The protein below binds the small molecule below.
Small molecule (SMILES): CNS(=O)(=O)c1cccc2cnccc12

Binding-site contacts:
Ligand atom C1 contacts residue VAL60 of chain 1.A at 3.8 Å (hydrophobic).
Ligand atom C contacts residue GLU173 of chain 1.A at 3.2 Å.
Ligand atom C9 contacts residue GLU124 of chain 1.A at 3.3 Å.
Ligand atom C8 contacts residue PHE330 of chain 1.A at 3.6 Å (hydrophobic).
Ligand atom C7 contacts residue PHE330 of chain 1.A at 3.8 Å (hydrophobic).
Ligand atom O1 contacts residue VAL60 of chain 1.A at 3.9 Å.
Ligand atom N contacts residue LEU176 of chain 1.A at 3.9 Å.
Ligand atom C4 contacts residue MET123 of chain 1.A at 3.9 Å (hydrophobic).
Ligand atom C7 contacts residue LEU176 of chain 1.A at 3.6 Å (hydrophobic).
Ligand atom N1 contacts residue GLU124 of chain 1.A at 3.8 Å.
Ligand atom C6 contacts residue ALA73 of chain 1.A at 4.1 Å (hydrophobic).
Ligand atom S contacts residue VAL60 of chain 1.A at 4.1 Å.
Ligand atom C8 contacts residue VAL126 of chain 1.A at 3.7 Å (hydrophobic).
Ligand atom C6 contacts residue VAL60 of chain 1.A at 4.1 Å (hydrophobic).
Ligand atom C8 contacts residue ALA73 of chain 1.A at 4.2 Å (hydrophobic).
Ligand atom N1 contacts residue TYR125 of chain 1.A at 3.6 Å.
Ligand atom C3 contacts residue MET123 of chain 1.A at 3.7 Å (hydrophobic).
Ligand atom C8 contacts residue TYR125 of chain 1.A at 3.7 Å (hydrophobic).
Ligand atom C7 contacts residue LEU52 of chain 1.A at 4.1 Å (hydrophobic).
Ligand atom C3 contacts residue THR186 of chain 1.A at 3.7 Å.
Ligand atom C contacts residue LEU176 of chain 1.A at 3.5 Å (hydrophobic).
Ligand atom C8 contacts residue LEU176 of chain 1.A at 3.7 Å (hydrophobic).
Ligand atom C8 contacts residue LEU52 of chain 1.A at 4.0 Å (hydrophobic).
Ligand atom C4 contacts residue THR186 of chain 1.A at 3.8 Å.
Ligand atom C9 contacts residue TYR125 of chain 1.A at 4.1 Å (hydrophobic).
Ligand atom O1 contacts residue LEU52 of chain 1.A at 3.3 Å.
Ligand atom N1 contacts residue ALA73 of chain 1.A at 3.7 Å.
Ligand atom O contacts residue GLY53 of chain 1.A at 4.2 Å.
Ligand atom C9 contacts residue ALA73 of chain 1.A at 3.4 Å (hydrophobic).
Ligand atom C2 contacts residue VAL60 of chain 1.A at 3.8 Å (hydrophobic).
Ligand atom C5 contacts residue ALA73 of chain 1.A at 3.6 Å (hydrophobic).
Ligand atom C4 contacts residue ALA73 of chain 1.A at 4.0 Å (hydrophobic).
Ligand atom C contacts residue GLU130 of chain 1.A at 3.4 Å.
Ligand atom N contacts residue GLU130 of chain 1.A at 3.2 Å (salt-bridge).
Ligand atom N1 contacts residue VAL126 of chain 1.A at 2.9 Å (h-bond).
Ligand atom C2 contacts residue THR186 of chain 1.A at 4.1 Å.
Ligand atom O contacts residue VAL60 of chain 1.A at 3.6 Å.
Ligand atom C9 contacts residue VAL126 of chain 1.A at 3.7 Å (hydrophobic).
Ligand atom C contacts residue THR186 of chain 1.A at 3.9 Å.
Ligand atom O1 contacts residue GLY53 of chain 1.A at 3.6 Å.

Sequence of chain 1.A:
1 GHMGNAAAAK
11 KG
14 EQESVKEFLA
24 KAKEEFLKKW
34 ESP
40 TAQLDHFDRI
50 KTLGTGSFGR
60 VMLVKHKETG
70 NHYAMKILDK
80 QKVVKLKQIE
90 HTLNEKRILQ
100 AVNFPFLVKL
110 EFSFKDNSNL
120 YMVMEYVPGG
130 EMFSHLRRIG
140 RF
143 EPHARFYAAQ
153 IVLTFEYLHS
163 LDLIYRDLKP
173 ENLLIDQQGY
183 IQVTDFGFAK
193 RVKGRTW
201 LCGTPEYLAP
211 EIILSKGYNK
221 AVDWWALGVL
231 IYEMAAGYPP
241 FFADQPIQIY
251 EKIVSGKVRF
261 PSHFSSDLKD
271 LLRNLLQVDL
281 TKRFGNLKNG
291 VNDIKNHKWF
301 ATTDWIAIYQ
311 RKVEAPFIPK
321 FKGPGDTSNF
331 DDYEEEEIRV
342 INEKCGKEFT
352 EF